Sequence of chain 1.A:
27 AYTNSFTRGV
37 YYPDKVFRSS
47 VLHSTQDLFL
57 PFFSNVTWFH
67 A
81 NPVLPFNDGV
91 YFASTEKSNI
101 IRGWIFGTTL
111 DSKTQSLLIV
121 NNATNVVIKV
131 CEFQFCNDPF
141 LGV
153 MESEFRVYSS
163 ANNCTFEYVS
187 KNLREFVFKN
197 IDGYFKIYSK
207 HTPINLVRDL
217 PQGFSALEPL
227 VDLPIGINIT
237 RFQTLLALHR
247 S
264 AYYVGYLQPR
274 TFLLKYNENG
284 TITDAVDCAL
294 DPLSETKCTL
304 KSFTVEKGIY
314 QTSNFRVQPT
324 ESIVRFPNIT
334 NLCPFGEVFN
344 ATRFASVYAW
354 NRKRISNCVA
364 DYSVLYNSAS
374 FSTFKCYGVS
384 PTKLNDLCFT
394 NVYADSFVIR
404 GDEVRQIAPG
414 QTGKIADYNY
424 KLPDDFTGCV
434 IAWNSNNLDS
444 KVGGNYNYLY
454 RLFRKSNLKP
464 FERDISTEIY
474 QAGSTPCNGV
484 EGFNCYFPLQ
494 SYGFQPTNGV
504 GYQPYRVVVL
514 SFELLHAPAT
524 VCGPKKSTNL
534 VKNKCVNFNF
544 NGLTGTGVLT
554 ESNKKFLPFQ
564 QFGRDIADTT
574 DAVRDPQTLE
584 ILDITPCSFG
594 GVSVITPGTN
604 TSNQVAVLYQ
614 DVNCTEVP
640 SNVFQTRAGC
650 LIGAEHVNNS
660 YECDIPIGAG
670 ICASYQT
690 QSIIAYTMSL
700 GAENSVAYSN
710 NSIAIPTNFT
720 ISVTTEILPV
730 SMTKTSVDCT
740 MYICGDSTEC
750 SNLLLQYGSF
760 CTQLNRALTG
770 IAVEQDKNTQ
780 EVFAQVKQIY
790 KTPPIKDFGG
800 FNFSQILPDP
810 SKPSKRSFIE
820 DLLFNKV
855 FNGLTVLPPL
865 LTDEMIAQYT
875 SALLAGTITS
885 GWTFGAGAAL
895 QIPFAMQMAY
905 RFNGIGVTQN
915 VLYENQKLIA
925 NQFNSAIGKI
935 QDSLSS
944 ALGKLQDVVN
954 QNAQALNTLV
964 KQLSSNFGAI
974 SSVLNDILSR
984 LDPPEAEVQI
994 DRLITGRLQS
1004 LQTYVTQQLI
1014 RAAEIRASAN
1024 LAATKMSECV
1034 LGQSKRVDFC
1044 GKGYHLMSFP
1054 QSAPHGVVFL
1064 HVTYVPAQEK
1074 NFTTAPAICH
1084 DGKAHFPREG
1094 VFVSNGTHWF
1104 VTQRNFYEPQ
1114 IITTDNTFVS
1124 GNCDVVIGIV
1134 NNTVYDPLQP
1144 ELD

This protein binds this small molecule.
Small molecule (SMILES): CC(=O)N[C@H]1[C@H](O[C@H]2[C@H](O)[C@@H](NC(C)=O)CO[C@@H]2CO)O[C@H](CO)[C@@H](O)[C@@H]1O

Binding-site contacts:
Ligand atom C7 contacts residue GLN580 of chain 1.A at 3.6 Å.
Ligand atom C3 contacts residue ASN331 of chain 1.A at 3.9 Å.
Ligand atom C3 contacts residue GLN580 of chain 1.A at 4.4 Å.
Ligand atom C8 contacts residue GLN580 of chain 1.A at 3.5 Å.
Ligand atom N2 contacts residue GLN580 of chain 1.A at 3.0 Å (h-bond).
Ligand atom O6 contacts residue ASN331 of chain 1.A at 3.6 Å.
Ligand atom N2 contacts residue ASN331 of chain 1.A at 3.1 Å (h-bond).
Ligand atom O7 contacts residue ASN331 of chain 1.A at 3.3 Å (h-bond).
Ligand atom C2 contacts residue GLN580 of chain 1.A at 4.0 Å.
Ligand atom C2 contacts residue ASN331 of chain 1.A at 2.8 Å.
Ligand atom C7 contacts residue ASN331 of chain 1.A at 3.4 Å.
Ligand atom C5 contacts residue ASN331 of chain 1.A at 3.6 Å.
Ligand atom C8 contacts residue LEU582 of chain 1.A at 3.4 Å (hydrophobic).
Ligand atom C1 contacts residue GLN580 of chain 1.A at 4.1 Å.
Ligand atom O5 contacts residue ASN331 of chain 1.A at 2.4 Å (h-bond).
Ligand atom C1 contacts residue ASN331 of chain 1.A at 1.5 Å.
Ligand atom C6 contacts residue ASN331 of chain 1.A at 4.2 Å.
Ligand atom C4 contacts residue ASN331 of chain 1.A at 4.3 Å.